Sequence of chain 1.A:
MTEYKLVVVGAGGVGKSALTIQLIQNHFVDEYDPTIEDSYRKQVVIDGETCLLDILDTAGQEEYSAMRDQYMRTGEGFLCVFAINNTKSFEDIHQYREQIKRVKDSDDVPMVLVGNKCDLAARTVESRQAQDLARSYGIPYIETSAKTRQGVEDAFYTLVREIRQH

Binding-site contacts:
Ligand atom N7 contacts residue ASN116 of chain 1.A at 3.1 Å (h-bond).
Ligand atom O2' contacts residue ASP30 of chain 1.A at 3.0 Å (salt-bridge).
Ligand atom O3G contacts residue GLY12 of chain 1.A at 3.4 Å.
Ligand atom PG contacts residue MG1 of chain 1.C at 3.3 Å.
Ligand atom O6 contacts residue LYS117 of chain 1.A at 3.3 Å.
Ligand atom O6 contacts residue ALA146 of chain 1.A at 3.0 Å (h-bond).
Ligand atom O2B contacts residue LYS16 of chain 1.A at 3.5 Å (salt-bridge).
Ligand atom O3' contacts residue GLU31 of chain 1.A at 3.4 Å (salt-bridge).
Ligand atom O1B contacts residue LYS16 of chain 1.A at 2.7 Å (salt-bridge).
Ligand atom O1A contacts residue ALA18 of chain 1.A at 3.0 Å (h-bond).
Ligand atom O2' contacts residue PHE28 of chain 1.A at 3.3 Å.
Ligand atom N3B contacts residue GLY13 of chain 1.A at 3.1 Å (h-bond).
Ligand atom O2G contacts residue MG1 of chain 1.C at 2.1 Å.
Ligand atom O3' contacts residue ASP30 of chain 1.A at 2.8 Å (salt-bridge).
Ligand atom PB contacts residue MG1 of chain 1.C at 3.3 Å.
Ligand atom O1G contacts residue GLN61 of chain 1.A at 3.0 Å (h-bond).
Ligand atom O2B contacts residue SER17 of chain 1.A at 2.8 Å (h-bond).
Ligand atom O3A contacts residue GLY15 of chain 1.A at 3.1 Å (h-bond).
Ligand atom O1B contacts residue GLY15 of chain 1.A at 3.0 Å (h-bond).
Ligand atom O3G contacts residue LYS16 of chain 1.A at 2.6 Å (salt-bridge).
Ligand atom O1B contacts residue VAL14 of chain 1.A at 3.1 Å (h-bond).
Ligand atom O2B contacts residue MG1 of chain 1.C at 2.1 Å.
Ligand atom O1G contacts residue PRO34 of chain 1.A at 3.4 Å.
Ligand atom O6 contacts residue ASN116 of chain 1.A at 3.2 Å (h-bond).
Ligand atom O2' contacts residue VAL29 of chain 1.A at 2.6 Å (h-bond).
Ligand atom N2 contacts residue ASP119 of chain 1.A at 2.7 Å (salt-bridge).
Ligand atom O4' contacts residue LYS117 of chain 1.A at 3.1 Å (salt-bridge).
Ligand atom C8 contacts residue ALA18 of chain 1.A at 3.5 Å (hydrophobic).
Ligand atom O2G contacts residue THR35 of chain 1.A at 2.9 Å (h-bond).
Ligand atom O1A contacts residue SER17 of chain 1.A at 3.4 Å (h-bond).
Ligand atom N1 contacts residue ASP119 of chain 1.A at 2.7 Å (salt-bridge).
Ligand atom C3' contacts residue GLU31 of chain 1.A at 3.3 Å.
Ligand atom N3B contacts residue MG1 of chain 1.C at 3.4 Å.
Ligand atom N2 contacts residue LEU120 of chain 1.A at 3.3 Å.
Ligand atom O3G contacts residue GLY60 of chain 1.A at 2.8 Å (h-bond).
Ligand atom O6 contacts residue ASP119 of chain 1.A at 3.4 Å (salt-bridge).
Ligand atom O6 contacts residue LYS147 of chain 1.A at 3.5 Å (salt-bridge).
Ligand atom O1B contacts residue GLY13 of chain 1.A at 3.5 Å (h-bond).
Ligand atom C2' contacts residue VAL29 of chain 1.A at 3.5 Å (hydrophobic).
Ligand atom O1A contacts residue GLY15 of chain 1.A at 3.4 Å.

The protein below binds the small molecule below.
Small molecule (SMILES): Nc1nc2c(ncn2[C@@H]2O[C@H](CO[P](=O)(O)O[P](=O)(O)NP(=O)(O)O)[C@@H](O)[C@H]2O)c(=O)[nH]1